Sequence of chain 1.A:
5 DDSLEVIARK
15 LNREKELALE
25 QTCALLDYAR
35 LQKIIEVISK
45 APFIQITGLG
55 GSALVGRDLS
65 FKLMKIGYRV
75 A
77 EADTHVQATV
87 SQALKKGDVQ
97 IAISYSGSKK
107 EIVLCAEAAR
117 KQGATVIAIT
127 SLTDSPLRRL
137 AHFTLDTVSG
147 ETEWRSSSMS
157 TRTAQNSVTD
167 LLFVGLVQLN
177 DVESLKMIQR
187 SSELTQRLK

This small molecule binds to this protein.
Small molecule (SMILES): COCCO

Binding-site contacts:
Ligand atom C2 contacts residue ALA75 of chain 4.A at 3.7 Å (hydrophobic).
Ligand atom C2 contacts residue SER64 of chain 4.A at 3.3 Å.
Ligand atom C1 contacts residue SER64 of chain 4.A at 3.2 Å.
Ligand atom C1 contacts residue ILE50 of chain 4.A at 4.2 Å (hydrophobic).
Ligand atom O1 contacts residue SER64 of chain 4.A at 3.6 Å (h-bond).
Ligand atom C3 contacts residue ALA75 of chain 4.A at 4.0 Å (hydrophobic).
Ligand atom O1 contacts residue ALA75 of chain 4.A at 4.4 Å.
Ligand atom O1 contacts residue ILE50 of chain 4.A at 3.9 Å.
Ligand atom O2 contacts residue ALA75 of chain 4.A at 3.1 Å (h-bond).
Ligand atom O2 contacts residue MET68 of chain 4.A at 3.2 Å.
Ligand atom O1 contacts residue GLY60 of chain 4.A at 4.1 Å.
Ligand atom C3 contacts residue MET68 of chain 4.A at 3.3 Å (hydrophobic).
Ligand atom C3 contacts residue GLU77 of chain 1.A at 3.9 Å.
Ligand atom C2 contacts residue ARG61 of chain 4.A at 4.2 Å.
Ligand atom C1 contacts residue ALA75 of chain 4.A at 3.1 Å (hydrophobic).
Ligand atom C2 contacts residue MET68 of chain 4.A at 4.0 Å (hydrophobic).
Ligand atom O2 contacts residue SER64 of chain 4.A at 3.9 Å.
Ligand atom O1 contacts residue ARG61 of chain 4.A at 3.9 Å.

Sequence of chain 4.A:
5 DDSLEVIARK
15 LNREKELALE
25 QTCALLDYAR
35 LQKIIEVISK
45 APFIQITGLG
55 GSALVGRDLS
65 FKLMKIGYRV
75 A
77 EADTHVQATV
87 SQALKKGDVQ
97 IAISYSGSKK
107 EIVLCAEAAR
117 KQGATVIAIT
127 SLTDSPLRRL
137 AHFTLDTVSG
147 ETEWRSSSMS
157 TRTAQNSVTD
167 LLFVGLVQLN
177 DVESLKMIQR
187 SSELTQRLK